Sequence of chain 1.A:
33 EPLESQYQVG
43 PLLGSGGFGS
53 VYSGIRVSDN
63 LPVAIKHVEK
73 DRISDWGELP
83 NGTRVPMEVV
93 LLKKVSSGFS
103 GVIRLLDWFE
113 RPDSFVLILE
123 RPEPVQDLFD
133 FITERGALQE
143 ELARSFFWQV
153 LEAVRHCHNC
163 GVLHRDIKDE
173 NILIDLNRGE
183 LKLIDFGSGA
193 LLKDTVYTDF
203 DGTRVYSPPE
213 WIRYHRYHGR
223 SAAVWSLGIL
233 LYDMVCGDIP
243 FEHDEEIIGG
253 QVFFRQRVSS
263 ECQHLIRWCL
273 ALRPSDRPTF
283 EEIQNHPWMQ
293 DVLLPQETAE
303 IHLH

A small-molecule ligand and the protein it binds are described below.
Small molecule (SMILES): NC(=O)c1cc2c(-c3ccc(C(=O)NCc4cccc(N)c4)s3)cccc2s1

Sequence of chain 1.B:
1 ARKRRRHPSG

Binding-site contacts:
Ligand atom C13 contacts residue ILE186 of chain 1.A at 3.7 Å (hydrophobic).
Ligand atom C5 contacts residue LEU45 of chain 1.A at 4.1 Å (hydrophobic).
Ligand atom S2 contacts residue LEU121 of chain 1.A at 3.7 Å.
Ligand atom C7 contacts residue LEU45 of chain 1.A at 4.0 Å (hydrophobic).
Ligand atom N2 contacts residue PHE50 of chain 1.A at 3.3 Å.
Ligand atom N2 contacts residue LYS68 of chain 1.A at 4.0 Å.
Ligand atom C1 contacts residue ASP129 of chain 1.A at 3.6 Å.
Ligand atom C9 contacts residue LEU175 of chain 1.A at 3.9 Å (hydrophobic).
Ligand atom C16 contacts residue LEU45 of chain 1.A at 3.7 Å (hydrophobic).
Ligand atom C9 contacts residue ILE105 of chain 1.A at 4.1 Å (hydrophobic).
Ligand atom N1 contacts residue ASP129 of chain 1.A at 3.2 Å (salt-bridge).
Ligand atom C8 contacts residue LEU175 of chain 1.A at 3.5 Å (hydrophobic).
Ligand atom N3 contacts residue SER47 of chain 1.A at 3.5 Å (h-bond).
Ligand atom C21 contacts residue ARG6 of chain 1.B at 4.0 Å.
Ligand atom C7 contacts residue LEU175 of chain 1.A at 3.5 Å (hydrophobic).
Ligand atom C4 contacts residue LEU45 of chain 1.A at 3.8 Å (hydrophobic).
Ligand atom C20 contacts residue ARG6 of chain 1.B at 3.8 Å.
Ligand atom C12 contacts residue ILE186 of chain 1.A at 3.9 Å (hydrophobic).
Ligand atom O1 contacts residue ASP129 of chain 1.A at 3.6 Å.
Ligand atom C10 contacts residue ILE186 of chain 1.A at 4.0 Å (hydrophobic).
Ligand atom N3 contacts residue PHE50 of chain 1.A at 3.4 Å.
Ligand atom C8 contacts residue ALA66 of chain 1.A at 3.6 Å (hydrophobic).
Ligand atom C11 contacts residue LEU175 of chain 1.A at 4.2 Å (hydrophobic).
Ligand atom S1 contacts residue LEU175 of chain 1.A at 4.0 Å.
Ligand atom C13 contacts residue VAL53 of chain 1.A at 4.1 Å (hydrophobic).
Ligand atom C19 contacts residue ARG6 of chain 1.B at 4.0 Å.
Ligand atom C9 contacts residue ALA66 of chain 1.A at 3.5 Å (hydrophobic).
Ligand atom C9 contacts residue GLU122 of chain 1.A at 3.3 Å.
Ligand atom C15 contacts residue LEU45 of chain 1.A at 3.1 Å (hydrophobic).
Ligand atom O2 contacts residue LYS68 of chain 1.A at 3.0 Å (salt-bridge).
Ligand atom C3 contacts residue LEU45 of chain 1.A at 4.0 Å (hydrophobic).
Ligand atom C14 contacts residue LYS68 of chain 1.A at 3.8 Å.
Ligand atom N2 contacts residue VAL53 of chain 1.A at 3.9 Å.
Ligand atom C17 contacts residue GLY46 of chain 1.A at 4.0 Å.
Ligand atom S2 contacts residue ILE186 of chain 1.A at 3.8 Å.
Ligand atom O2 contacts residue ASP187 of chain 1.A at 3.6 Å.
Ligand atom C10 contacts residue ALA66 of chain 1.A at 4.0 Å (hydrophobic).
Ligand atom C8 contacts residue GLU122 of chain 1.A at 3.6 Å.
Ligand atom C17 contacts residue LEU45 of chain 1.A at 4.0 Å (hydrophobic).
Ligand atom C6 contacts residue LEU175 of chain 1.A at 3.8 Å (hydrophobic).